The small molecule below binds the protein below.
Small molecule (SMILES): CC(=O)N[C@@H]1[C@@H](O)[C@H](O)[C@@H](CO)O[C@H]1O

Sequence of chain 1.A:
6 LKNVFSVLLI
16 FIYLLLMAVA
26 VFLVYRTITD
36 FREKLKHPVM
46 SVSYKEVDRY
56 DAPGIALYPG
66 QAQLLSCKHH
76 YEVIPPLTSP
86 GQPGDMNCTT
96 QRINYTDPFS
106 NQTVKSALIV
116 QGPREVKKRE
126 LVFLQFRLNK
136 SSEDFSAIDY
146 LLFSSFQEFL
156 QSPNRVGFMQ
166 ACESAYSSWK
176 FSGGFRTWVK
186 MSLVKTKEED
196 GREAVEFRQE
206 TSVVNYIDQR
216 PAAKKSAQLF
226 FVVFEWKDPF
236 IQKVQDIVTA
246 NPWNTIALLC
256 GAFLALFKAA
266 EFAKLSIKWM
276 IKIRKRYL

Binding-site contacts:
Ligand atom C4 contacts residue ASN106 of chain 1.A at 4.2 Å.
Ligand atom C3 contacts residue ASN106 of chain 1.A at 3.8 Å.
Ligand atom C2 contacts residue ASN106 of chain 1.A at 2.5 Å.
Ligand atom N2 contacts residue ASN106 of chain 1.A at 2.8 Å (h-bond).
Ligand atom C7 contacts residue ASN106 of chain 1.A at 3.1 Å.
Ligand atom O5 contacts residue ASN106 of chain 1.A at 2.4 Å (h-bond).
Ligand atom C1 contacts residue ASN106 of chain 1.A at 1.4 Å.
Ligand atom C5 contacts residue ASN106 of chain 1.A at 3.7 Å.
Ligand atom O7 contacts residue ASN106 of chain 1.A at 3.5 Å (h-bond).
Ligand atom C8 contacts residue ASN106 of chain 1.A at 3.8 Å.